Binding-site contacts:
Ligand atom C19 contacts residue EM11 of chain 1.K at 4.0 Å.
Ligand atom C21 contacts residue EM11 of chain 1.K at 4.2 Å.
Ligand atom O18 contacts residue EM11 of chain 1.K at 3.5 Å.
Ligand atom C20 contacts residue EM11 of chain 1.K at 4.0 Å.
Ligand atom C24 contacts residue EM11 of chain 1.K at 3.9 Å.
Ligand atom C22 contacts residue EM11 of chain 1.K at 4.0 Å.
Ligand atom C17 contacts residue EM11 of chain 1.K at 4.0 Å.

The small molecule below binds the protein below.
Small molecule (SMILES): CC1=C\[C@@H](O)CC(=O)Cc2nc(co2)C(=O)N2CCC=C2C(=O)O[C@H](C(C)C)[C@H](C)/C=C/C(=O)NC\C=C\1